The small molecule below binds the protein below.
Small molecule (SMILES): CC(=O)N[C@H]1[C@H](O[C@H]2[C@H](O)[C@@H](NC(C)=O)CO[C@@H]2CO)O[C@H](CO)[C@@H](O[C@@H]2O[C@H](CO[C@H]3O[C@H](CO)[C@@H](O)[C@H](O[C@H]4O[C@H](CO)[C@@H](O)[C@H](O)[C@@H]4O)[C@@H]3O)[C@@H](O)[C@H](O)[C@@H]2O)[C@@H]1O

Binding-site contacts:
Ligand atom C7 contacts residue ASN4 of chain 1.G at 3.2 Å.
Ligand atom C2 contacts residue ASN4 of chain 1.G at 3.6 Å.
Ligand atom C4 contacts residue ASN124 of chain 1.G at 4.2 Å.
Ligand atom N2 contacts residue ASN124 of chain 1.G at 2.9 Å (h-bond).
Ligand atom N2 contacts residue ASN4 of chain 1.G at 4.1 Å.
Ligand atom C3 contacts residue ASN124 of chain 1.G at 3.8 Å.
Ligand atom C8 contacts residue VAL3 of chain 1.G at 3.6 Å (hydrophobic).
Ligand atom C5 contacts residue ASN124 of chain 1.G at 3.6 Å.
Ligand atom C3 contacts residue ASN4 of chain 1.G at 4.4 Å.
Ligand atom O7 contacts residue VAL3 of chain 1.G at 3.4 Å.
Ligand atom O5 contacts residue ASN124 of chain 1.G at 2.4 Å (h-bond).
Ligand atom O5 contacts residue ASN4 of chain 1.G at 4.4 Å.
Ligand atom O7 contacts residue ASN4 of chain 1.G at 2.6 Å (h-bond).
Ligand atom C1 contacts residue ASN4 of chain 1.G at 4.5 Å.
Ligand atom C7 contacts residue VAL3 of chain 1.G at 3.7 Å (hydrophobic).
Ligand atom C8 contacts residue ASN4 of chain 1.G at 3.8 Å.
Ligand atom C7 contacts residue ASN124 of chain 1.G at 4.0 Å.
Ligand atom C2 contacts residue ASN124 of chain 1.G at 2.5 Å.
Ligand atom C8 contacts residue CYS123 of chain 1.G at 3.9 Å (hydrophobic).
Ligand atom C1 contacts residue ASN124 of chain 1.G at 1.4 Å.
Ligand atom O3 contacts residue ASN4 of chain 1.G at 4.2 Å.
Ligand atom C7 contacts residue CYS2 of chain 1.G at 4.4 Å (hydrophobic).
Ligand atom C8 contacts residue CYS2 of chain 1.G at 3.2 Å (hydrophobic).

Sequence of chain 1.G:
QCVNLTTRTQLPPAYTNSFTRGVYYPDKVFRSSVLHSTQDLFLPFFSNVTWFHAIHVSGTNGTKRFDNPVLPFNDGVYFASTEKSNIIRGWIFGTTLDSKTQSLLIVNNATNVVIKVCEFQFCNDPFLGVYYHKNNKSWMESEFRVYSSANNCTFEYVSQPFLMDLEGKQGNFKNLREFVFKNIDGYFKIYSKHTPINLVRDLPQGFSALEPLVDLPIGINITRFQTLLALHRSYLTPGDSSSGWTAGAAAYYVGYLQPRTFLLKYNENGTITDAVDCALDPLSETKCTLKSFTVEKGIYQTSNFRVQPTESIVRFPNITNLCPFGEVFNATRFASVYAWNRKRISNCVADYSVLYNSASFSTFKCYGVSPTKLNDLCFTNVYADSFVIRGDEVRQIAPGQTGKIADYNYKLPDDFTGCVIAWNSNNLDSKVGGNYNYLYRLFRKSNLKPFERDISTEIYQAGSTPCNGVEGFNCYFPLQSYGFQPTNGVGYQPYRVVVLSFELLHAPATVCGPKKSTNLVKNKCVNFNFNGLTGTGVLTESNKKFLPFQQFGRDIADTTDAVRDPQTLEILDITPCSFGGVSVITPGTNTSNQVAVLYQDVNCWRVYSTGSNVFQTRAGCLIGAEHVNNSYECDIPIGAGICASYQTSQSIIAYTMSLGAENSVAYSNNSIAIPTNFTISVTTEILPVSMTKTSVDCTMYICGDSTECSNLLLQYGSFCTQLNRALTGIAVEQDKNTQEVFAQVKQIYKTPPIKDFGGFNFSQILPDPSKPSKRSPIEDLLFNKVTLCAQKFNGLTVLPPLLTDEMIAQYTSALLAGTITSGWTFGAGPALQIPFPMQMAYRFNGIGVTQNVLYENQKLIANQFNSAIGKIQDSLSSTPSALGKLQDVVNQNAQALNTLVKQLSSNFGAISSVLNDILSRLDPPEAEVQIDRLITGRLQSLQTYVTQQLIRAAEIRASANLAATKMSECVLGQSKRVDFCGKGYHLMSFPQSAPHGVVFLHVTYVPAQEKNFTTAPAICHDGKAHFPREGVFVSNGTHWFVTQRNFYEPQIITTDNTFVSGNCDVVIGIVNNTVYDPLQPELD